Sequence of chain 1.B:
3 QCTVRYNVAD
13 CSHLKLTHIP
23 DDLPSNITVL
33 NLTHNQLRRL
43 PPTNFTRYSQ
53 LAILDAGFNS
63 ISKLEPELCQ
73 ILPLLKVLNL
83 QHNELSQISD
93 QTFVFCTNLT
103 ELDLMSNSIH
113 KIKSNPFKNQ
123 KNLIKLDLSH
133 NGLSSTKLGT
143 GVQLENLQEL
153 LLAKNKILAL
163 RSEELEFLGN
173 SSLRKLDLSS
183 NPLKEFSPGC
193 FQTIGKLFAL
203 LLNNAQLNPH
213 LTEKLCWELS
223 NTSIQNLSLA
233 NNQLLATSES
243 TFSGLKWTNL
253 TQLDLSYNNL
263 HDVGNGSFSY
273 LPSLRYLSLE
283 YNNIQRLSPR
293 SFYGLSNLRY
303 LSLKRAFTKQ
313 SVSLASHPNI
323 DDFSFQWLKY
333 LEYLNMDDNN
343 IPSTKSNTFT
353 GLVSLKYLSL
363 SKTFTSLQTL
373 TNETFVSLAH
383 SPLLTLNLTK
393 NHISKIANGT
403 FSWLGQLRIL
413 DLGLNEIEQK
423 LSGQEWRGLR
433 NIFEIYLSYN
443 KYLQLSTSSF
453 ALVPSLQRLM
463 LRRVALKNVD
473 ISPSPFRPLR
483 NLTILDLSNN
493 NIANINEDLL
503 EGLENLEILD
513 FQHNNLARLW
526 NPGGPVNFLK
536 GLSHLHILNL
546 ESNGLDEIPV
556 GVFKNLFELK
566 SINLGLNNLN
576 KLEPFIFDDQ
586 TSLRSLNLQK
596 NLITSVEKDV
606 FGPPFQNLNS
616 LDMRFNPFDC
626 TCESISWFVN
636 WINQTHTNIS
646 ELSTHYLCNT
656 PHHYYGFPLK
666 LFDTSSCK

This small molecule binds to this protein.
Small molecule (SMILES): CC(=O)N[C@H]1[C@H](O[C@H]2[C@H](O)[C@@H](NC(C)=O)CO[C@@H]2CO)O[C@H](CO)[C@@H](O)[C@@H]1O

Binding-site contacts:
Ligand atom C5 contacts residue ASN228 of chain 1.B at 3.7 Å.
Ligand atom N2 contacts residue ASN228 of chain 1.B at 2.9 Å (h-bond).
Ligand atom C2 contacts residue ASN228 of chain 1.B at 2.5 Å.
Ligand atom C5 contacts residue TYR278 of chain 1.B at 4.0 Å (hydrophobic).
Ligand atom C7 contacts residue TYR278 of chain 1.B at 3.9 Å (hydrophobic).
Ligand atom O6 contacts residue GLN254 of chain 1.B at 3.1 Å (h-bond).
Ligand atom C1 contacts residue THR253 of chain 1.B at 4.4 Å.
Ligand atom O7 contacts residue ASN228 of chain 1.B at 3.5 Å (h-bond).
Ligand atom O5 contacts residue GLN254 of chain 1.B at 2.8 Å (h-bond).
Ligand atom O7 contacts residue TYR278 of chain 1.B at 3.2 Å (h-bond).
Ligand atom C3 contacts residue ASN228 of chain 1.B at 3.8 Å.
Ligand atom C1 contacts residue GLN254 of chain 1.B at 3.7 Å.
Ligand atom O5 contacts residue ASN228 of chain 1.B at 2.4 Å (h-bond).
Ligand atom C8 contacts residue ARG176 of chain 1.B at 4.4 Å.
Ligand atom C7 contacts residue ASN228 of chain 1.B at 3.3 Å.
Ligand atom O7 contacts residue ALA201 of chain 1.B at 4.5 Å.
Ligand atom C5 contacts residue GLN254 of chain 1.B at 3.8 Å.
Ligand atom C6 contacts residue GLN254 of chain 1.B at 3.6 Å.
Ligand atom C8 contacts residue PHE200 of chain 1.B at 4.2 Å (hydrophobic).
Ligand atom C6 contacts residue TYR278 of chain 1.B at 3.9 Å (hydrophobic).
Ligand atom C1 contacts residue ASN228 of chain 1.B at 1.4 Å.
Ligand atom C8 contacts residue ASN228 of chain 1.B at 3.7 Å.
Ligand atom C8 contacts residue TYR278 of chain 1.B at 3.6 Å (hydrophobic).
Ligand atom C4 contacts residue ASN228 of chain 1.B at 4.2 Å.